This protein binds this small molecule.
Small molecule (SMILES): OC[C@H]1O[C@H](O[C@H]2[C@H](O)[C@@H](O)[C@@H](O)O[C@@H]2CO)[C@H](O)[C@@H](O)[C@@H]1O

Sequence of chain 1.A:
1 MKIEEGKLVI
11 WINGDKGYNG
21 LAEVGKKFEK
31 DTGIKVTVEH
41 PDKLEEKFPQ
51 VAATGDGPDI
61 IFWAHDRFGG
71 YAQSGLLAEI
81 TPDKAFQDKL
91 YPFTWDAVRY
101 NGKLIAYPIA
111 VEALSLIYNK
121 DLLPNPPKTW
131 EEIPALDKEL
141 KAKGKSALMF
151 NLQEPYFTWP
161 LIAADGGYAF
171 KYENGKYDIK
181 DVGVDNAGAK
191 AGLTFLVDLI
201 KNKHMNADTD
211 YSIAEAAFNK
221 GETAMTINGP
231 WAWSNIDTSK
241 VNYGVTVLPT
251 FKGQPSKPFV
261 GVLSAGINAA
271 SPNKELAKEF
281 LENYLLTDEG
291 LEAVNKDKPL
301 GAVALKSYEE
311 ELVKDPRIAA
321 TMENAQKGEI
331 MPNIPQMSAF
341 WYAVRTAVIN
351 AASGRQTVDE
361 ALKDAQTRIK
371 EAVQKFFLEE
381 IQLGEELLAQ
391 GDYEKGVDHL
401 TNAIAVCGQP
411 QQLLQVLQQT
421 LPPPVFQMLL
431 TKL

Binding-site contacts:
Ligand atom O6 contacts residue PHE157 of chain 1.A at 3.8 Å.
Ligand atom O2 contacts residue TRP63 of chain 1.A at 3.3 Å (h-bond).
Ligand atom C3 contacts residue ASP66 of chain 1.A at 3.6 Å.
Ligand atom O6 contacts residue TYR156 of chain 1.A at 3.1 Å (h-bond).
Ligand atom O1 contacts residue LYS16 of chain 1.A at 3.4 Å (salt-bridge).
Ligand atom O3 contacts residue GLU112 of chain 1.A at 4.0 Å.
Ligand atom O2 contacts residue LYS16 of chain 1.A at 2.8 Å (salt-bridge).
Ligand atom C6 contacts residue PHE157 of chain 1.A at 3.9 Å (hydrophobic).
Ligand atom O6 contacts residue ARG345 of chain 1.A at 3.8 Å.
Ligand atom C1 contacts residue TRP231 of chain 1.A at 3.8 Å (hydrophobic).
Ligand atom C1 contacts residue ASP15 of chain 1.A at 3.6 Å.
Ligand atom C4 contacts residue TRP341 of chain 1.A at 3.6 Å (hydrophobic).
Ligand atom O3 contacts residue ALA64 of chain 1.A at 3.5 Å.
Ligand atom C6 contacts residue TYR156 of chain 1.A at 3.8 Å (hydrophobic).
Ligand atom C2 contacts residue GLU112 of chain 1.A at 3.5 Å.
Ligand atom O3 contacts residue TRP341 of chain 1.A at 3.9 Å.
Ligand atom O6 contacts residue GLU154 of chain 1.A at 2.7 Å (salt-bridge).
Ligand atom O1 contacts residue ASP15 of chain 1.A at 3.2 Å (salt-bridge).
Ligand atom O2 contacts residue ASP66 of chain 1.A at 3.0 Å (salt-bridge).
Ligand atom C2 contacts residue LYS16 of chain 1.A at 3.7 Å.
Ligand atom O3 contacts residue ARG67 of chain 1.A at 3.1 Å (salt-bridge).
Ligand atom C1 contacts residue LYS16 of chain 1.A at 3.5 Å.
Ligand atom O3 contacts residue TRP63 of chain 1.A at 3.3 Å (h-bond).
Ligand atom C1 contacts residue TYR156 of chain 1.A at 3.6 Å (hydrophobic).
Ligand atom O3 contacts residue ASP66 of chain 1.A at 2.7 Å (salt-bridge).
Ligand atom O5 contacts residue TYR156 of chain 1.A at 3.3 Å.
Ligand atom C3 contacts residue TRP63 of chain 1.A at 3.7 Å (hydrophobic).
Ligand atom C6 contacts residue TRP341 of chain 1.A at 3.7 Å (hydrophobic).
Ligand atom O4 contacts residue ARG67 of chain 1.A at 2.8 Å (salt-bridge).
Ligand atom C6 contacts residue ARG345 of chain 1.A at 3.8 Å.
Ligand atom O2 contacts residue ALA64 of chain 1.A at 3.6 Å.
Ligand atom C6 contacts residue GLU154 of chain 1.A at 3.5 Å.
Ligand atom C2 contacts residue ASP66 of chain 1.A at 3.5 Å.
Ligand atom O4 contacts residue TRP341 of chain 1.A at 3.8 Å.
Ligand atom O6 contacts residue PRO155 of chain 1.A at 3.2 Å.
Ligand atom O2 contacts residue GLU112 of chain 1.A at 2.6 Å (salt-bridge).
Ligand atom C2 contacts residue TRP231 of chain 1.A at 3.9 Å (hydrophobic).
Ligand atom C6 contacts residue PRO155 of chain 1.A at 3.9 Å (hydrophobic).
Ligand atom O1 contacts residue ASN13 of chain 1.A at 3.3 Å (h-bond).
Ligand atom C4 contacts residue ARG67 of chain 1.A at 3.9 Å.